Binding-site contacts:
Ligand atom N2 contacts residue GLN892 of chain 1.C at 4.3 Å.
Ligand atom C3 contacts residue ASN1071 of chain 1.A at 3.8 Å.
Ligand atom C2 contacts residue ASN1071 of chain 1.A at 2.4 Å.
Ligand atom C1 contacts residue ASN1071 of chain 1.A at 1.4 Å.
Ligand atom C7 contacts residue ASN1071 of chain 1.A at 3.7 Å.
Ligand atom N2 contacts residue ASN1071 of chain 1.A at 2.9 Å (h-bond).
Ligand atom O3 contacts residue ALA703 of chain 1.A at 4.2 Å.
Ligand atom C5 contacts residue ASN1071 of chain 1.A at 3.6 Å.
Ligand atom C4 contacts residue ASN1071 of chain 1.A at 4.2 Å.
Ligand atom C8 contacts residue ASN1071 of chain 1.A at 4.0 Å.
Ligand atom C3 contacts residue ALA703 of chain 1.A at 3.8 Å (hydrophobic).
Ligand atom O5 contacts residue ASN1071 of chain 1.A at 2.3 Å (h-bond).
Ligand atom O4 contacts residue ALA703 of chain 1.A at 3.3 Å.
Ligand atom O7 contacts residue GLU1069 of chain 1.A at 3.9 Å.
Ligand atom O7 contacts residue ASN1071 of chain 1.A at 4.4 Å.
Ligand atom C5 contacts residue ALA703 of chain 1.A at 4.4 Å (hydrophobic).
Ligand atom C4 contacts residue ALA703 of chain 1.A at 4.0 Å (hydrophobic).

Sequence of chain 1.C:
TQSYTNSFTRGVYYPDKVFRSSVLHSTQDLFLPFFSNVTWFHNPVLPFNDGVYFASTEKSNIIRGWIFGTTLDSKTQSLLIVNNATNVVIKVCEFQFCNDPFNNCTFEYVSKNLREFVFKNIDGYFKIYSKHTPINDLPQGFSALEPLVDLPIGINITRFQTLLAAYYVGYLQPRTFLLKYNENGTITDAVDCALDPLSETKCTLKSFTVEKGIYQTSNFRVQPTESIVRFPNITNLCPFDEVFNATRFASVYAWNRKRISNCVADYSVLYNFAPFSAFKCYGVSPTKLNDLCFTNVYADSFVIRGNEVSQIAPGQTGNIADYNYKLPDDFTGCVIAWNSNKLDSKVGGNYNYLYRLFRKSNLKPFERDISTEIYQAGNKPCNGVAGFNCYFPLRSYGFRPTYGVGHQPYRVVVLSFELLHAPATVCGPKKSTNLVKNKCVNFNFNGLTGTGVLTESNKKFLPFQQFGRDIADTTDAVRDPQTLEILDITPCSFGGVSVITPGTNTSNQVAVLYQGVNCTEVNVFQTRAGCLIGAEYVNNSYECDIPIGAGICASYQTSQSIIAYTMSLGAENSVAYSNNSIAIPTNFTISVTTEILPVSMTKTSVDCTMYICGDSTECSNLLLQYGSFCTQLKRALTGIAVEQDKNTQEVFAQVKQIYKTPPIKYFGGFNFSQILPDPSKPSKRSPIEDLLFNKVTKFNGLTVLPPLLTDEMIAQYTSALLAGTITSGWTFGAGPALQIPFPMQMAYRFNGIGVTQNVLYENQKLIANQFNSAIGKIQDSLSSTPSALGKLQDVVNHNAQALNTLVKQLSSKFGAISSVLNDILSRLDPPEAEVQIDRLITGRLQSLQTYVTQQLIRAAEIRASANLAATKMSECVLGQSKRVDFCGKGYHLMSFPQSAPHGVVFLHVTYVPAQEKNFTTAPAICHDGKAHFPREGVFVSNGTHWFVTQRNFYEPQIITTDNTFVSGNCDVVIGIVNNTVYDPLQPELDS

The small molecule below binds the protein below.
Small molecule (SMILES): CC(=O)N[C@@H]1[C@@H](O)[C@H](O)[C@@H](CO)O[C@H]1O

Sequence of chain 1.A:
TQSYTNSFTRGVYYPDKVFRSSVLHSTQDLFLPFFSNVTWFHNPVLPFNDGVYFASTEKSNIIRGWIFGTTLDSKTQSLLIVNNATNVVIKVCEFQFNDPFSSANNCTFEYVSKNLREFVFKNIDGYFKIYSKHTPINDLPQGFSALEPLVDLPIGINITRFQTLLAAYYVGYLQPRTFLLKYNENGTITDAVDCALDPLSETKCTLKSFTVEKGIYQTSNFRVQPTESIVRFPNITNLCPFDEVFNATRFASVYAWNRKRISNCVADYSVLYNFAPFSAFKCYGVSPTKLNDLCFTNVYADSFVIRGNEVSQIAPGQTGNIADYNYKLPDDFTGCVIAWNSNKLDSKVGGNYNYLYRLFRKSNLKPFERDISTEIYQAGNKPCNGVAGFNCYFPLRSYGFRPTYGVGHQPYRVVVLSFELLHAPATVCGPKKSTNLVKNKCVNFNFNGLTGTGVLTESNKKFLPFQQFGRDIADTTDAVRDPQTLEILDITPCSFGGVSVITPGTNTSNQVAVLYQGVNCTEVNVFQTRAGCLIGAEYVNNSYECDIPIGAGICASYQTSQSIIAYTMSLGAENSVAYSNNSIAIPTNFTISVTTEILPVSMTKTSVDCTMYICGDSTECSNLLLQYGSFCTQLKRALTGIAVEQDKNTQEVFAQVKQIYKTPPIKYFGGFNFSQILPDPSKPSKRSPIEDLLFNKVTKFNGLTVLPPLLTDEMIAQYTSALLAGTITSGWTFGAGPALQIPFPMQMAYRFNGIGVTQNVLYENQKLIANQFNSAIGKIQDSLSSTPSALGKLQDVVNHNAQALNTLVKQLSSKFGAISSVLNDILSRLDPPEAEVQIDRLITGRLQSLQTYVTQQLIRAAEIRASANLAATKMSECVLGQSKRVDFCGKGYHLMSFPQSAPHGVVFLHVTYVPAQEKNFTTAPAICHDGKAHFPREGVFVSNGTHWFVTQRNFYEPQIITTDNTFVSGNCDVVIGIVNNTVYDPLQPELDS